Binding-site contacts:
Ligand atom C10 contacts residue ARG178 of chain 1.A at 3.6 Å.
Ligand atom C11 contacts residue TRP171 of chain 1.A at 3.6 Å (hydrophobic).
Ligand atom C19 contacts residue ALA187 of chain 1.A at 4.1 Å (hydrophobic).
Ligand atom C07 contacts residue ARG178 of chain 1.A at 3.9 Å.
Ligand atom C18 contacts residue ALA187 of chain 1.A at 4.1 Å (hydrophobic).
Ligand atom C16 contacts residue TRP171 of chain 1.A at 3.8 Å (hydrophobic).
Ligand atom C11 contacts residue SER175 of chain 1.A at 3.6 Å.
Ligand atom N04 contacts residue LYS182 of chain 1.A at 3.7 Å.
Ligand atom CL4 contacts residue ARG178 of chain 1.A at 3.9 Å.
Ligand atom O15 contacts residue LYS182 of chain 1.A at 3.8 Å.
Ligand atom C17 contacts residue ALA187 of chain 1.A at 4.0 Å (hydrophobic).
Ligand atom C05 contacts residue ARG178 of chain 1.A at 4.0 Å.
Ligand atom CL9 contacts residue ARG178 of chain 1.A at 3.6 Å.
Ligand atom C23 contacts residue LYS186 of chain 1.A at 4.0 Å.
Ligand atom C12 contacts residue TRP171 of chain 1.A at 3.6 Å (hydrophobic).
Ligand atom C17 contacts residue TRP171 of chain 1.A at 3.7 Å (hydrophobic).
Ligand atom C13 contacts residue TRP171 of chain 1.A at 3.4 Å (hydrophobic).
Ligand atom C05 contacts residue LYS182 of chain 1.A at 4.0 Å.
Ligand atom C17 contacts residue MET183 of chain 1.A at 3.8 Å (hydrophobic).
Ligand atom O15 contacts residue ARG178 of chain 1.A at 3.0 Å (salt-bridge).
Ligand atom C08 contacts residue ARG178 of chain 1.A at 3.6 Å.
Ligand atom C28 contacts residue ALA187 of chain 1.A at 4.1 Å (hydrophobic).
Ligand atom C28 contacts residue LEU191 of chain 1.A at 4.1 Å (hydrophobic).
Ligand atom C08 contacts residue TRP171 of chain 1.A at 3.4 Å (hydrophobic).
Ligand atom CL9 contacts residue TRP171 of chain 1.A at 3.9 Å.
Ligand atom C29 contacts residue TRP171 of chain 1.A at 4.1 Å (hydrophobic).
Ligand atom C12 contacts residue ARG178 of chain 1.A at 3.8 Å.
Ligand atom C03 contacts residue LYS182 of chain 1.A at 3.8 Å.
Ligand atom C27 contacts residue ILE190 of chain 1.A at 4.1 Å (hydrophobic).
Ligand atom C13 contacts residue ARG178 of chain 1.A at 4.0 Å.
Ligand atom C07 contacts residue TRP171 of chain 1.A at 3.5 Å (hydrophobic).
Ligand atom CL4 contacts residue TYR179 of chain 1.A at 3.9 Å.
Ligand atom C11 contacts residue ARG178 of chain 1.A at 3.6 Å.
Ligand atom O25 contacts residue ILE190 of chain 1.A at 3.8 Å.
Ligand atom C10 contacts residue TRP171 of chain 1.A at 3.7 Å (hydrophobic).
Ligand atom C06 contacts residue TRP171 of chain 1.A at 3.5 Å (hydrophobic).
Ligand atom C22 contacts residue ILE190 of chain 1.A at 3.8 Å (hydrophobic).
Ligand atom CL4 contacts residue TRP171 of chain 1.A at 3.8 Å.
Ligand atom C12 contacts residue SER175 of chain 1.A at 4.1 Å.
Ligand atom O25 contacts residue LYS186 of chain 1.A at 2.7 Å (salt-bridge).

Sequence of chain 1.A:
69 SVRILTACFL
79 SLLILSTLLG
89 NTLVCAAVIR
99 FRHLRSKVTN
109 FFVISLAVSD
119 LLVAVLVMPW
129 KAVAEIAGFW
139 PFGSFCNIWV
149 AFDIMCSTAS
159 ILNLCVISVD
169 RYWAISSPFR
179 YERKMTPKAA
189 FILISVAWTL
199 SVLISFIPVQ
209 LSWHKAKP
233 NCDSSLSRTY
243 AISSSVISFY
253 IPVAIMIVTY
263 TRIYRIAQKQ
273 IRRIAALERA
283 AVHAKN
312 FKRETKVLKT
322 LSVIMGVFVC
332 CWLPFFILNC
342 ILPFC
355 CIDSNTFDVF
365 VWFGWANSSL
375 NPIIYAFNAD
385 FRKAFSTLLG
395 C

This protein binds this small molecule.
Small molecule (SMILES): C[C@H]1c2cccc(CCC(C)(C)O)c2C[C@H](CO)N1C(=O)Cc1c(Cl)cccc1Cl